Binding-site contacts:
Ligand atom CG2 contacts residue THR73 of chain 1.A at 3.4 Å.
Ligand atom CD1 contacts residue MET45 of chain 1.A at 3.6 Å (hydrophobic).
Ligand atom CD1 contacts residue TYR116 of chain 1.A at 3.6 Å (hydrophobic).
Ligand atom N contacts residue ASP77 of chain 1.A at 2.8 Å (salt-bridge).
Ligand atom N contacts residue GLU63 of chain 1.A at 2.9 Å (salt-bridge).
Ligand atom C contacts residue TYR84 of chain 1.A at 3.5 Å (hydrophobic).
Ligand atom N contacts residue TYR7 of chain 1.A at 3.6 Å (h-bond).
Ligand atom CG2 contacts residue ASP77 of chain 1.A at 3.5 Å.
Ligand atom C10 contacts residue LEU156 of chain 1.A at 3.6 Å (hydrophobic).
Ligand atom O contacts residue TYR159 of chain 1.A at 2.6 Å (h-bond).
Ligand atom CB contacts residue GLU63 of chain 1.A at 3.6 Å.
Ligand atom CA contacts residue GLU63 of chain 1.A at 3.5 Å.
Ligand atom O contacts residue HIS70 of chain 1.A at 3.2 Å.
Ligand atom O contacts residue TYR84 of chain 1.A at 3.5 Å (h-bond).
Ligand atom CD2 contacts residue PHE9 of chain 1.A at 3.5 Å (hydrophobic).
Ligand atom CB contacts residue GLU63 of chain 1.A at 3.5 Å.
Ligand atom CD2 contacts residue TYR7 of chain 1.A at 3.6 Å (hydrophobic).
Ligand atom C contacts residue ASP77 of chain 1.A at 3.5 Å.
Ligand atom CA contacts residue ASP77 of chain 1.A at 3.4 Å.
Ligand atom O contacts residue TRP147 of chain 1.A at 2.8 Å (h-bond).
Ligand atom O contacts residue ALA69 of chain 1.A at 3.4 Å.
Ligand atom CD2 contacts residue TRP147 of chain 1.A at 3.5 Å (hydrophobic).
Ligand atom O contacts residue GOL1 of chain 1.K at 3.0 Å (h-bond).
Ligand atom C contacts residue GLU63 of chain 1.A at 3.6 Å.
Ligand atom N contacts residue GOL1 of chain 1.K at 2.9 Å (h-bond).
Ligand atom N contacts residue TYR99 of chain 1.A at 3.0 Å (h-bond).
Ligand atom CD1 contacts residue VAL67 of chain 1.A at 3.6 Å (hydrophobic).
Ligand atom N contacts residue TYR159 of chain 1.A at 3.5 Å.
Ligand atom O contacts residue THR80 of chain 1.A at 3.5 Å.
Ligand atom N contacts residue GLU63 of chain 1.A at 2.8 Å (salt-bridge).
Ligand atom C contacts residue ALA69 of chain 1.A at 3.5 Å (hydrophobic).
Ligand atom CG contacts residue GLU63 of chain 1.A at 3.4 Å.
Ligand atom O contacts residue GOL1 of chain 1.K at 3.3 Å (h-bond).
Ligand atom OXT contacts residue TYR84 of chain 1.A at 2.6 Å (h-bond).
Ligand atom OG1 contacts residue GOL1 of chain 1.K at 3.4 Å (h-bond).
Ligand atom CA contacts residue GOL1 of chain 1.K at 3.6 Å.
Ligand atom O contacts residue THR73 of chain 1.A at 3.0 Å (h-bond).
Ligand atom OXT contacts residue THR143 of chain 1.A at 2.7 Å (h-bond).
Ligand atom CB contacts residue TRP167 of chain 1.A at 3.5 Å (hydrophobic).
Ligand atom CD2 contacts residue TYR99 of chain 1.A at 3.4 Å (hydrophobic).

Sequence of chain 1.A:
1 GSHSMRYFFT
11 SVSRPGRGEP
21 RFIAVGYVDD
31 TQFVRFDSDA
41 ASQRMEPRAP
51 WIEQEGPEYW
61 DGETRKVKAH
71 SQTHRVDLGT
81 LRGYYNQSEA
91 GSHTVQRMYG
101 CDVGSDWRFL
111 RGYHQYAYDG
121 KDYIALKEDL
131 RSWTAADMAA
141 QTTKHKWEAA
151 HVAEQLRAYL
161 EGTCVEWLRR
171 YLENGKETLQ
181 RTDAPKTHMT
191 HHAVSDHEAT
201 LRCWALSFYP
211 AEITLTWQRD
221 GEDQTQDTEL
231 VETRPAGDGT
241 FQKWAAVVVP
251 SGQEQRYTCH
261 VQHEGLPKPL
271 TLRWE

The protein below binds the small molecule below.
Small molecule (SMILES): CC(C)C[C@H](NC(=O)CCN)C(=O)N[C@@H](C)C(=O)NCCN(CC(=O)NCc1cccc(C(=O)N[C@@H](CC(C)C)C(=O)N[C@H](C(=O)N[C@H](C(=O)O)C(C)C)[C@@H](C)O)c1)C(=O)Cc1c[nH]c2ccccc12